The protein below binds the small molecule below.
Small molecule (SMILES): CC(=O)N[C@@H]1[C@@H](O)[C@H](O)[C@@H](CO)O[C@H]1O

Sequence of chain 1.B:
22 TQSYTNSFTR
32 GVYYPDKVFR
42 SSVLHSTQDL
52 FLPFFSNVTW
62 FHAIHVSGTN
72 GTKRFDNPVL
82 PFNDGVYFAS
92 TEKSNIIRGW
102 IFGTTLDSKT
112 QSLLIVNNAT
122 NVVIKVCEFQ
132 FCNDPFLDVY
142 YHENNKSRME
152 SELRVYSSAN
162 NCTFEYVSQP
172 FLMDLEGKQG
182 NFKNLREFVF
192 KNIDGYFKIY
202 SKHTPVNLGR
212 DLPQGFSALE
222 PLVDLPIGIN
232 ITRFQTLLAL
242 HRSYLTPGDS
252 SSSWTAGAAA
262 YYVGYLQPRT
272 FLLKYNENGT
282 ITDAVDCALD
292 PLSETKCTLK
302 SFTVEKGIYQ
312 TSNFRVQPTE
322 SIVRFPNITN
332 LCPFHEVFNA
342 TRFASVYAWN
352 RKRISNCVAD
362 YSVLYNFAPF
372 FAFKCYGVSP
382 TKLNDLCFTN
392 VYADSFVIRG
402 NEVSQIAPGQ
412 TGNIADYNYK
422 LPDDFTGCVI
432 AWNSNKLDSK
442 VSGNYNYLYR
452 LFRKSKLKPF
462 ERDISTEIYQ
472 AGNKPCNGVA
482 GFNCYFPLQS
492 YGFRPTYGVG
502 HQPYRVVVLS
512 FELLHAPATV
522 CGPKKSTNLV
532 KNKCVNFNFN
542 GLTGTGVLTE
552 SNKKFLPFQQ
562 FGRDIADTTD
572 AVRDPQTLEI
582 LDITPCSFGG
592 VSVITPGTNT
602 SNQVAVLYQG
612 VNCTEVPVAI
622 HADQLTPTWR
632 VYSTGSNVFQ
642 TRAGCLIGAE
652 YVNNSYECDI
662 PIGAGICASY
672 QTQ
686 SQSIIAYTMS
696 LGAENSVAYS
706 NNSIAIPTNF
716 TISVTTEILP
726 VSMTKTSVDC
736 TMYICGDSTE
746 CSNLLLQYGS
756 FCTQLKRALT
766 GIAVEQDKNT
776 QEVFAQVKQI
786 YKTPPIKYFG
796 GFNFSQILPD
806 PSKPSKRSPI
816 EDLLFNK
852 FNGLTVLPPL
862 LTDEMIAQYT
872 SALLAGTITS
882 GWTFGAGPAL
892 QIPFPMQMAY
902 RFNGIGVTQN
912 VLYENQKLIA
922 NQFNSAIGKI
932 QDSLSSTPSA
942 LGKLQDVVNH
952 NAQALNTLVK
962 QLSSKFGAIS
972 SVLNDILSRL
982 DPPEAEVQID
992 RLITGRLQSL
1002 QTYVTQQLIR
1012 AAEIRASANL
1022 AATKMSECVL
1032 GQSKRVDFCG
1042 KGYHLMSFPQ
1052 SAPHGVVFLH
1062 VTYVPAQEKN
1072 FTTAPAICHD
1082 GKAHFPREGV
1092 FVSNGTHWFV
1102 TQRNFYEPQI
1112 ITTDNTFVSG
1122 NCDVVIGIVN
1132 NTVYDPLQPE

Binding-site contacts:
Ligand atom C8 contacts residue GLY1096 of chain 1.B at 4.2 Å.
Ligand atom C1 contacts residue HIS1098 of chain 1.B at 3.3 Å.
Ligand atom C2 contacts residue ASN1095 of chain 1.B at 4.3 Å.
Ligand atom C5 contacts residue HIS1098 of chain 1.B at 3.6 Å.
Ligand atom O7 contacts residue THR1097 of chain 1.B at 3.6 Å.
Ligand atom C1 contacts residue ASN1095 of chain 1.B at 3.6 Å.
Ligand atom O5 contacts residue HIS1098 of chain 1.B at 3.0 Å (h-bond).
Ligand atom C6 contacts residue HIS1098 of chain 1.B at 3.6 Å.
Ligand atom N2 contacts residue ASN1095 of chain 1.B at 3.7 Å.
Ligand atom C1 contacts residue THR1097 of chain 1.B at 4.0 Å.
Ligand atom C8 contacts residue ASN1095 of chain 1.B at 3.5 Å.
Ligand atom O7 contacts residue ASN1095 of chain 1.B at 3.5 Å (h-bond).
Ligand atom C7 contacts residue THR1097 of chain 1.B at 4.4 Å.
Ligand atom O6 contacts residue HIS1098 of chain 1.B at 3.3 Å.
Ligand atom C7 contacts residue ASN1095 of chain 1.B at 3.3 Å.